Sequence of chain 1.E:
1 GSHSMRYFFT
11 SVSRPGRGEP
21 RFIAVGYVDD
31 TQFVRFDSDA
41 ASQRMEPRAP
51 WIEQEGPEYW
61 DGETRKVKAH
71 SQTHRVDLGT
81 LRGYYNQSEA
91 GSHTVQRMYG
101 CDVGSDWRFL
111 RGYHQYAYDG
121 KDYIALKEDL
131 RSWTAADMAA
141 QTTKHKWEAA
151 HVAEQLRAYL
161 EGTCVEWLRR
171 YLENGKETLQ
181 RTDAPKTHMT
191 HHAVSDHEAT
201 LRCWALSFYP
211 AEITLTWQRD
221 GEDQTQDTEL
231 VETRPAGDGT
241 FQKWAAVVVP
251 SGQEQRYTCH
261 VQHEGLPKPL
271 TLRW

This protein binds this small molecule.
Small molecule (SMILES): CC[C@H](C)[C@H](N)C(=O)N[C@@H](CC(C)C)C(=O)N[C@@H](C/C=C/CN)C(=O)N[C@@H](CCC(=O)O)C(=O)N1CCC[C@H]1C(=O)N[C@H](C(=O)N[C@@H](Cc1cnc[nH]1)C(=O)NCC(=O)N[C@H](C(=O)O)C(C)C)C(C)C

Binding-site contacts:
Ligand atom CD contacts residue GLN155 of chain 1.E at 3.2 Å.
Ligand atom CD1 contacts residue MET45 of chain 1.E at 3.5 Å (hydrophobic).
Ligand atom CG2 contacts residue ASP77 of chain 1.E at 3.5 Å.
Ligand atom O contacts residue TRP147 of chain 1.E at 2.8 Å (h-bond).
Ligand atom CA contacts residue TYR171 of chain 1.E at 3.5 Å (hydrophobic).
Ligand atom CA contacts residue TYR7 of chain 1.E at 3.2 Å (hydrophobic).
Ligand atom CA contacts residue ASP77 of chain 1.E at 3.3 Å.
Ligand atom CB contacts residue TYR159 of chain 1.E at 3.4 Å (hydrophobic).
Ligand atom C contacts residue TYR84 of chain 1.E at 3.4 Å (hydrophobic).
Ligand atom N contacts residue GLU63 of chain 1.E at 2.9 Å (salt-bridge).
Ligand atom O contacts residue THR73 of chain 1.E at 3.4 Å.
Ligand atom CD2 contacts residue TYR7 of chain 1.E at 3.3 Å (hydrophobic).
Ligand atom N contacts residue ASP77 of chain 1.E at 2.9 Å (salt-bridge).
Ligand atom OXT contacts residue TYR84 of chain 1.E at 2.8 Å (h-bond).
Ligand atom C contacts residue GLU63 of chain 1.E at 3.6 Å.
Ligand atom CG2 contacts residue GLU63 of chain 1.E at 3.5 Å.
Ligand atom CA contacts residue TYR159 of chain 1.E at 3.5 Å (hydrophobic).
Ligand atom O contacts residue TYR84 of chain 1.E at 3.4 Å (h-bond).
Ligand atom CG contacts residue GLU63 of chain 1.E at 3.5 Å.
Ligand atom O contacts residue LYS66 of chain 1.E at 2.7 Å (salt-bridge).
Ligand atom CG1 contacts residue HIS70 of chain 1.E at 3.4 Å.
Ligand atom CB contacts residue THR143 of chain 1.E at 3.5 Å.
Ligand atom CG2 contacts residue THR73 of chain 1.E at 3.5 Å.
Ligand atom O contacts residue TYR159 of chain 1.E at 2.6 Å (h-bond).
Ligand atom N contacts residue TYR7 of chain 1.E at 3.3 Å (h-bond).
Ligand atom OXT contacts residue THR143 of chain 1.E at 2.7 Å (h-bond).
Ligand atom CA contacts residue GLU63 of chain 1.E at 3.3 Å.
Ligand atom N contacts residue TYR171 of chain 1.E at 2.8 Å (h-bond).
Ligand atom N contacts residue TYR159 of chain 1.E at 3.5 Å.
Ligand atom CB contacts residue GLU63 of chain 1.E at 3.5 Å.
Ligand atom O contacts residue THR80 of chain 1.E at 3.5 Å.
Ligand atom C contacts residue TYR7 of chain 1.E at 3.4 Å (hydrophobic).
Ligand atom O contacts residue TYR7 of chain 1.E at 3.3 Å.
Ligand atom N contacts residue TYR99 of chain 1.E at 3.2 Å (h-bond).
Ligand atom CD2 contacts residue TYR99 of chain 1.E at 3.5 Å (hydrophobic).
Ligand atom CG2 contacts residue TYR59 of chain 1.E at 3.4 Å (hydrophobic).
Ligand atom NE2 contacts residue GLN155 of chain 1.E at 3.3 Å (h-bond).
Ligand atom CD1 contacts residue VAL67 of chain 1.E at 3.5 Å (hydrophobic).
Ligand atom CG2 contacts residue TYR171 of chain 1.E at 3.1 Å (hydrophobic).
Ligand atom O contacts residue HIS70 of chain 1.E at 3.4 Å.